The protein below binds the small molecule below.
Small molecule (SMILES): O=C(O)Cc1ccc(O)cc1

Binding-site contacts:
Ligand atom O4 contacts residue SER168 of chain 1.A at 4.3 Å.
Ligand atom O1 contacts residue TRP176 of chain 1.A at 2.9 Å (h-bond).
Ligand atom C6 contacts residue ASN165 of chain 1.A at 3.8 Å.
Ligand atom C2 contacts residue TRP176 of chain 1.A at 4.4 Å (hydrophobic).
Ligand atom C1 contacts residue ASN165 of chain 1.A at 4.3 Å.
Ligand atom C6 contacts residue ALA172 of chain 1.A at 4.3 Å (hydrophobic).
Ligand atom O1 contacts residue PRO463 of chain 1.A at 3.6 Å.
Ligand atom C6 contacts residue PRO463 of chain 1.A at 3.5 Å (hydrophobic).
Ligand atom C3 contacts residue TYR293 of chain 1.A at 4.2 Å (hydrophobic).
Ligand atom C2 contacts residue GLU173 of chain 1.A at 4.1 Å.
Ligand atom C2 contacts residue PRO463 of chain 1.A at 4.3 Å (hydrophobic).
Ligand atom C1 contacts residue ALA172 of chain 1.A at 4.2 Å (hydrophobic).
Ligand atom O2 contacts residue TYR566 of chain 1.A at 4.0 Å.
Ligand atom C7 contacts residue ASN165 of chain 1.A at 3.8 Å.
Ligand atom C3 contacts residue LYS174 of chain 1.A at 4.3 Å.
Ligand atom C5 contacts residue SER168 of chain 1.A at 3.0 Å.
Ligand atom O1 contacts residue TYR566 of chain 1.A at 4.2 Å.
Ligand atom C4 contacts residue ALA172 of chain 1.A at 3.3 Å (hydrophobic).
Ligand atom O4 contacts residue GLU173 of chain 1.A at 3.4 Å.
Ligand atom C7 contacts residue PRO463 of chain 1.A at 3.8 Å (hydrophobic).
Ligand atom C6 contacts residue SER168 of chain 1.A at 3.1 Å.
Ligand atom C3 contacts residue ALA172 of chain 1.A at 3.4 Å (hydrophobic).
Ligand atom C4 contacts residue GLU173 of chain 1.A at 3.7 Å.
Ligand atom C2 contacts residue TYR293 of chain 1.A at 4.0 Å (hydrophobic).
Ligand atom C7 contacts residue PHE664 of chain 1.A at 4.2 Å (hydrophobic).
Ligand atom O4 contacts residue ALA172 of chain 1.A at 2.4 Å (h-bond).
Ligand atom C8 contacts residue TRP176 of chain 1.A at 4.2 Å (hydrophobic).
Ligand atom C2 contacts residue ALA172 of chain 1.A at 3.8 Å (hydrophobic).
Ligand atom C3 contacts residue GLU173 of chain 1.A at 3.0 Å.
Ligand atom O2 contacts residue PRO463 of chain 1.A at 3.2 Å.
Ligand atom C5 contacts residue PRO463 of chain 1.A at 3.8 Å (hydrophobic).
Ligand atom C4 contacts residue SER168 of chain 1.A at 3.7 Å.
Ligand atom C5 contacts residue ALA172 of chain 1.A at 3.9 Å (hydrophobic).
Ligand atom C1 contacts residue PRO463 of chain 1.A at 3.7 Å (hydrophobic).
Ligand atom C1 contacts residue SER168 of chain 1.A at 3.9 Å.
Ligand atom C5 contacts residue GLU169 of chain 1.A at 4.0 Å.
Ligand atom O1 contacts residue TYR293 of chain 1.A at 4.4 Å.
Ligand atom C4 contacts residue PRO463 of chain 1.A at 4.3 Å (hydrophobic).
Ligand atom C8 contacts residue PRO463 of chain 1.A at 3.3 Å (hydrophobic).
Ligand atom O4 contacts residue LYS174 of chain 1.A at 3.5 Å (salt-bridge).

Sequence of chain 1.A:
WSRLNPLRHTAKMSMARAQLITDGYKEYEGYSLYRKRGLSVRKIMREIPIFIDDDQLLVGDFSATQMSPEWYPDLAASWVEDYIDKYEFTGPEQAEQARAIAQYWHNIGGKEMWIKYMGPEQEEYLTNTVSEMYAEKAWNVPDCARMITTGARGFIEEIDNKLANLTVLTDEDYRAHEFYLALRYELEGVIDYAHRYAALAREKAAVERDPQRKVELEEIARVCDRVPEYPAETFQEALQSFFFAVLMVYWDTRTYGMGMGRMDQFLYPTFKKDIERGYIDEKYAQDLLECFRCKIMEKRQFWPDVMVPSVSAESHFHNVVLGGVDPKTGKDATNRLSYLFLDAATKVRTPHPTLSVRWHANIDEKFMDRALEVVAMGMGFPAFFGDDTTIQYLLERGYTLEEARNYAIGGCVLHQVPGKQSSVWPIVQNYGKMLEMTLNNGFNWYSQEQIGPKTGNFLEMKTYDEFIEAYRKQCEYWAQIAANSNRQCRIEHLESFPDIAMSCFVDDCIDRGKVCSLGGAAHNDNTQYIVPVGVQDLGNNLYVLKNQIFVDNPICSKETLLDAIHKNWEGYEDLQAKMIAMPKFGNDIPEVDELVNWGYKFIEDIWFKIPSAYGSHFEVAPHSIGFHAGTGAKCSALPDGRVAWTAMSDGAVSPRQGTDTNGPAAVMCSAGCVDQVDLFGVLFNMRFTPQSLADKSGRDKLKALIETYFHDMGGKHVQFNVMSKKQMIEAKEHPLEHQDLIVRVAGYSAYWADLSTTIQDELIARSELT